Binding-site contacts:
Ligand atom OH contacts residue TYR43 of chain 2.B at 2.9 Å (h-bond).
Ligand atom CE1 contacts residue GLN174 of chain 2.B at 3.5 Å.
Ligand atom N contacts residue TYR170 of chain 2.B at 2.6 Å (h-bond).
Ligand atom N1 contacts residue VAL219 of chain 2.B at 3.0 Å.
Ligand atom OH contacts residue GLN174 of chain 2.B at 3.5 Å (h-bond).
Ligand atom O2P contacts residue MG1 of chain 2.C at 2.6 Å.
Ligand atom O2P contacts residue TYR56 of chain 2.B at 2.9 Å (h-bond).
Ligand atom O3' contacts residue GLY188 of chain 2.B at 3.5 Å.
Ligand atom N7 contacts residue HIS53 of chain 2.B at 3.2 Å.
Ligand atom OH contacts residue LEU76 of chain 2.B at 3.4 Å.
Ligand atom CD1 contacts residue GLN174 of chain 2.B at 3.5 Å.
Ligand atom C2 contacts residue GLY55 of chain 2.B at 3.5 Å.
Ligand atom N1 contacts residue GLY55 of chain 2.B at 3.5 Å (h-bond).
Ligand atom N contacts residue GLN192 of chain 2.B at 3.0 Å (h-bond).
Ligand atom OH contacts residue ASP177 of chain 2.B at 2.8 Å (salt-bridge).
Ligand atom N contacts residue GLN174 of chain 2.B at 2.8 Å (h-bond).
Ligand atom C4' contacts residue TRP44 of chain 2.B at 3.4 Å (hydrophobic).
Ligand atom O contacts residue TYR170 of chain 2.B at 3.4 Å (h-bond).
Ligand atom CE1 contacts residue GLN186 of chain 2.B at 3.3 Å.
Ligand atom C4 contacts residue MET218 of chain 2.B at 3.4 Å (hydrophobic).
Ligand atom CZ contacts residue GLN174 of chain 2.B at 3.4 Å.
Ligand atom CA contacts residue GLN192 of chain 2.B at 3.4 Å.
Ligand atom C2 contacts residue ASN216 of chain 2.B at 3.5 Å.
Ligand atom CA contacts residue TYR170 of chain 2.B at 3.4 Å (hydrophobic).
Ligand atom O2' contacts residue GLY189 of chain 2.B at 2.8 Å (h-bond).
Ligand atom O2' contacts residue ASP191 of chain 2.B at 2.8 Å (salt-bridge).
Ligand atom CE2 contacts residue HIS81 of chain 2.B at 3.4 Å.
Ligand atom O5' contacts residue TYR56 of chain 2.B at 3.5 Å (h-bond).
Ligand atom CD2 contacts residue ALA78 of chain 2.B at 3.5 Å (hydrophobic).
Ligand atom O contacts residue VAL156 of chain 2.B at 3.4 Å.
Ligand atom CD1 contacts residue GLY45 of chain 2.B at 3.4 Å.
Ligand atom N3 contacts residue ASN216 of chain 2.B at 3.4 Å (h-bond).
Ligand atom O3' contacts residue GLY189 of chain 2.B at 3.1 Å (h-bond).
Ligand atom O2P contacts residue THR46 of chain 2.B at 2.8 Å (h-bond).
Ligand atom CB contacts residue TYR170 of chain 2.B at 3.5 Å (hydrophobic).
Ligand atom C2 contacts residue PRO217 of chain 2.B at 3.5 Å (hydrophobic).
Ligand atom N6 contacts residue GLY55 of chain 2.B at 3.5 Å.
Ligand atom O contacts residue GLN192 of chain 2.B at 3.5 Å (h-bond).
Ligand atom O2P contacts residue ALA47 of chain 2.B at 3.1 Å (h-bond).
Ligand atom N6 contacts residue VAL219 of chain 2.B at 3.2 Å (h-bond).

Sequence of chain 2.B:
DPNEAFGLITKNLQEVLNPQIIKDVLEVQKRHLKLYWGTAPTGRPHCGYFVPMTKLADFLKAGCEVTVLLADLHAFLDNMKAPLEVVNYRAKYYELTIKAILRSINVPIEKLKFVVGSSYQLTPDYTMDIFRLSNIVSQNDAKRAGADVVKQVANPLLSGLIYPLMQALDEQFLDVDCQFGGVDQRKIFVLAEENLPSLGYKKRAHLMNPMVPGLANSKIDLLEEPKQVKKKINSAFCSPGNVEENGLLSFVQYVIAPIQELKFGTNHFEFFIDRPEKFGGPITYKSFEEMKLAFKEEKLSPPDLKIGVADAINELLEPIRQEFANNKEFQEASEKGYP

This protein binds this small molecule.
Small molecule (SMILES): Nc1ncnc2c1ncn2[C@@H]1O[C@H](CO[P](=O)(O)NC(=O)[C@@H](N)Cc2ccc(O)cc2)[C@@H](O)[C@H]1O